Sequence of chain 1.E:
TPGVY

Sequence of chain 1.C:
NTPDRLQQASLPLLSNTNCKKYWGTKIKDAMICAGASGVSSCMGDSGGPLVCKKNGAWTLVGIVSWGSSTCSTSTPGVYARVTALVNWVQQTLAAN

Sequence of chain 1.B:
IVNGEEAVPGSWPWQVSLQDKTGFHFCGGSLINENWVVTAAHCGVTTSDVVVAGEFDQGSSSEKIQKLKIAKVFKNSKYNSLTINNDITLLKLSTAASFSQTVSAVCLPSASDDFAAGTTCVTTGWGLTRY

A protein and the small-molecule ligand that binds it are described below.
Small molecule (SMILES): N[C@@H](CO)C(=O)N[C@@H](CC1=CN=C2CC=CC=C12)C(=O)N1CCC[C@H]1C(=O)N[C@H](C=O)CC1=CN=C2C=CC=CC12

Binding-site contacts:
Ligand atom CA contacts residue PRO2 of chain 1.E at 1.0 Å (hydrophobic).
Ligand atom CE3 contacts residue TYR5 of chain 1.E at 1.7 Å (hydrophobic).
Ligand atom C contacts residue VAL4 of chain 1.E at 1.2 Å (hydrophobic).
Ligand atom CA contacts residue GLY3 of chain 1.E at 1.3 Å.
Ligand atom CA contacts residue GLY3 of chain 1.E at 1.3 Å.
Ligand atom N contacts residue VAL4 of chain 1.E at 2.0 Å (h-bond).
Ligand atom CH2 contacts residue TYR5 of chain 1.E at 2.1 Å (hydrophobic).
Ligand atom C contacts residue GLY3 of chain 1.E at 1.5 Å.
Ligand atom CB contacts residue VAL4 of chain 1.E at 1.0 Å (hydrophobic).
Ligand atom CD contacts residue VAL4 of chain 1.E at 1.5 Å (hydrophobic).
Ligand atom O contacts residue VAL4 of chain 1.E at 1.2 Å.
Ligand atom O contacts residue GLY3 of chain 1.E at 1.5 Å (h-bond).
Ligand atom C contacts residue SER47 of chain 1.C at 1.3 Å.
Ligand atom OG contacts residue PRO2 of chain 1.E at 1.9 Å.
Ligand atom N contacts residue TYR5 of chain 1.E at 1.1 Å (h-bond).
Ligand atom CA contacts residue VAL4 of chain 1.E at 0.9 Å (hydrophobic).
Ligand atom C contacts residue VAL4 of chain 1.E at 0.7 Å (hydrophobic).
Ligand atom CB contacts residue VAL4 of chain 1.E at 1.9 Å (hydrophobic).
Ligand atom CG contacts residue VAL4 of chain 1.E at 2.0 Å (hydrophobic).
Ligand atom NE1 contacts residue TYR5 of chain 1.E at 0.6 Å.
Ligand atom CZ2 contacts residue TYR5 of chain 1.E at 1.1 Å (hydrophobic).
Ligand atom C contacts residue PRO2 of chain 1.E at 1.9 Å (hydrophobic).
Ligand atom CD2 contacts residue TYR5 of chain 1.E at 0.8 Å (hydrophobic).
Ligand atom N contacts residue GLY3 of chain 1.E at 1.1 Å.
Ligand atom CA contacts residue VAL4 of chain 1.E at 1.2 Å (hydrophobic).
Ligand atom CD1 contacts residue TYR5 of chain 1.E at 0.6 Å (hydrophobic).
Ligand atom CB contacts residue PRO2 of chain 1.E at 1.3 Å (hydrophobic).
Ligand atom N contacts residue PRO2 of chain 1.E at 1.2 Å.
Ligand atom C contacts residue TYR5 of chain 1.E at 1.7 Å (hydrophobic).
Ligand atom O contacts residue TYR5 of chain 1.E at 1.5 Å (h-bond).
Ligand atom CB contacts residue TYR5 of chain 1.E at 1.0 Å (hydrophobic).
Ligand atom O contacts residue TYR5 of chain 1.E at 1.4 Å (h-bond).
Ligand atom C contacts residue TYR5 of chain 1.E at 0.8 Å (hydrophobic).
Ligand atom N contacts residue VAL4 of chain 1.E at 0.9 Å.
Ligand atom CA contacts residue TYR5 of chain 1.E at 1.0 Å (hydrophobic).
Ligand atom CG contacts residue TYR5 of chain 1.E at 0.6 Å (hydrophobic).
Ligand atom CE2 contacts residue TYR5 of chain 1.E at 0.8 Å (hydrophobic).
Ligand atom O contacts residue VAL4 of chain 1.E at 1.4 Å.
Ligand atom C contacts residue GLY3 of chain 1.E at 1.6 Å.
Ligand atom CB contacts residue GLY3 of chain 1.E at 2.0 Å.